Binding-site contacts:
Ligand atom C8 contacts residue PHE45 of chain 1.B at 4.2 Å (hydrophobic).
Ligand atom N21 contacts residue ALA61 of chain 1.B at 3.9 Å.
Ligand atom C9 contacts residue PHE45 of chain 1.B at 3.7 Å (hydrophobic).
Ligand atom N21 contacts residue VAL113 of chain 1.B at 2.9 Å (h-bond).
Ligand atom C2 contacts residue GLY41 of chain 1.B at 4.2 Å.
Ligand atom C22 contacts residue TYR112 of chain 1.B at 3.6 Å (hydrophobic).
Ligand atom C9 contacts residue VAL48 of chain 1.B at 4.2 Å (hydrophobic).
Ligand atom C4 contacts residue GLY41 of chain 1.B at 4.2 Å.
Ligand atom O12 contacts residue LYS63 of chain 1.B at 3.1 Å (salt-bridge).
Ligand atom C20 contacts residue LEU166 of chain 1.B at 3.4 Å (hydrophobic).
Ligand atom C22 contacts residue LEU166 of chain 1.B at 4.1 Å (hydrophobic).
Ligand atom N21 contacts residue ASP111 of chain 1.B at 3.6 Å.
Ligand atom C19 contacts residue LEU110 of chain 1.B at 4.1 Å (hydrophobic).
Ligand atom C4 contacts residue PHE45 of chain 1.B at 3.4 Å (hydrophobic).
Ligand atom N21 contacts residue TYR112 of chain 1.B at 3.5 Å.
Ligand atom C15 contacts residue VAL48 of chain 1.B at 4.2 Å (hydrophobic).
Ligand atom C14 contacts residue CYS177 of chain 1.B at 4.1 Å (hydrophobic).
Ligand atom C11 contacts residue LYS63 of chain 1.B at 3.8 Å.
Ligand atom C11 contacts residue ASP178 of chain 1.B at 3.8 Å.
Ligand atom C19 contacts residue ALA61 of chain 1.B at 3.8 Å (hydrophobic).
Ligand atom C8 contacts residue VAL48 of chain 1.B at 3.8 Å (hydrophobic).
Ligand atom C17 contacts residue VAL48 of chain 1.B at 3.7 Å (hydrophobic).
Ligand atom C18 contacts residue ALA61 of chain 1.B at 4.1 Å (hydrophobic).
Ligand atom C4 contacts residue VAL48 of chain 1.B at 4.1 Å (hydrophobic).
Ligand atom C20 contacts residue VAL113 of chain 1.B at 3.9 Å (hydrophobic).
Ligand atom C18 contacts residue LEU166 of chain 1.B at 4.0 Å (hydrophobic).
Ligand atom C20 contacts residue ALA61 of chain 1.B at 3.6 Å (hydrophobic).
Ligand atom N10 contacts residue ASP178 of chain 1.B at 3.7 Å.
Ligand atom C20 contacts residue ASP111 of chain 1.B at 3.3 Å.
Ligand atom N10 contacts residue LYS63 of chain 1.B at 3.8 Å.
Ligand atom C22 contacts residue VAL113 of chain 1.B at 3.4 Å (hydrophobic).
Ligand atom S16 contacts residue VAL48 of chain 1.B at 4.1 Å.
Ligand atom C13 contacts residue VAL48 of chain 1.B at 4.1 Å (hydrophobic).
Ligand atom C3 contacts residue ASN42 of chain 1.B at 3.8 Å.
Ligand atom N21 contacts residue LEU166 of chain 1.B at 3.7 Å.
Ligand atom C22 contacts residue ALA61 of chain 1.B at 4.2 Å (hydrophobic).
Ligand atom C3 contacts residue GLY41 of chain 1.B at 3.6 Å.
Ligand atom C20 contacts residue TYR112 of chain 1.B at 4.1 Å (hydrophobic).
Ligand atom O12 contacts residue ASP178 of chain 1.B at 3.3 Å.
Ligand atom C19 contacts residue LEU166 of chain 1.B at 3.6 Å (hydrophobic).

The small molecule below binds the protein below.
Small molecule (SMILES): O=c1[nH]cc(-c2ccc(O)cc2)c2sc(-c3ccncc3)cc12

Sequence of chain 1.B:
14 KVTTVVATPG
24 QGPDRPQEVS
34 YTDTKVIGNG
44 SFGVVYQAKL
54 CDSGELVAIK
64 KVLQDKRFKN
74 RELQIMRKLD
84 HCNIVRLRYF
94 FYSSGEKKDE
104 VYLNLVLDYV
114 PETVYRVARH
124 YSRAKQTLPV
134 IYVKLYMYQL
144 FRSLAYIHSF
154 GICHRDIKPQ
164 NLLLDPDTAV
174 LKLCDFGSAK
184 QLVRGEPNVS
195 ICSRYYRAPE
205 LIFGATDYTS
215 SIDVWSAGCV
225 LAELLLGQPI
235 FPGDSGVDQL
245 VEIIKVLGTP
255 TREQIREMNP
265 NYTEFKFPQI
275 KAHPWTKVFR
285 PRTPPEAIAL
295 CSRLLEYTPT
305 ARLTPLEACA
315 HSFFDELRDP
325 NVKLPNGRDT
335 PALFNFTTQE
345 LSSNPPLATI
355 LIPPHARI